Binding-site contacts:
Ligand atom C7 contacts residue THR205 of chain 1.C at 3.5 Å.
Ligand atom C8 contacts residue ASN203 of chain 1.C at 3.4 Å.
Ligand atom O3 contacts residue THR205 of chain 1.C at 4.3 Å.
Ligand atom N2 contacts residue THR205 of chain 1.C at 3.5 Å (h-bond).
Ligand atom C8 contacts residue ALA206 of chain 1.C at 3.7 Å (hydrophobic).
Ligand atom C2 contacts residue ASN203 of chain 1.C at 2.5 Å.
Ligand atom N2 contacts residue ASN203 of chain 1.C at 3.7 Å.
Ligand atom C7 contacts residue VAL204 of chain 1.C at 4.0 Å (hydrophobic).
Ligand atom O7 contacts residue ASN203 of chain 1.C at 3.1 Å.
Ligand atom O7 contacts residue THR205 of chain 1.C at 2.5 Å (h-bond).
Ligand atom C1 contacts residue ASN203 of chain 1.C at 1.4 Å.
Ligand atom O7 contacts residue VAL204 of chain 1.C at 3.1 Å (h-bond).
Ligand atom C3 contacts residue ASN203 of chain 1.C at 3.4 Å.
Ligand atom O3 contacts residue ASN203 of chain 1.C at 3.6 Å (h-bond).
Ligand atom C2 contacts residue THR205 of chain 1.C at 4.0 Å.
Ligand atom C4 contacts residue ASN203 of chain 1.C at 3.7 Å.
Ligand atom C7 contacts residue ALA206 of chain 1.C at 3.6 Å (hydrophobic).
Ligand atom O5 contacts residue ASN203 of chain 1.C at 2.4 Å (h-bond).
Ligand atom O7 contacts residue ALA206 of chain 1.C at 2.9 Å (h-bond).
Ligand atom C7 contacts residue ASN203 of chain 1.C at 3.5 Å.
Ligand atom C5 contacts residue ASN203 of chain 1.C at 3.5 Å.
Ligand atom C3 contacts residue THR205 of chain 1.C at 4.1 Å.

This small molecule binds to this protein.
Small molecule (SMILES): CC(=O)N[C@@H]1[C@@H](O)[C@H](O)[C@@H](CO)O[C@H]1O

Sequence of chain 1.C:
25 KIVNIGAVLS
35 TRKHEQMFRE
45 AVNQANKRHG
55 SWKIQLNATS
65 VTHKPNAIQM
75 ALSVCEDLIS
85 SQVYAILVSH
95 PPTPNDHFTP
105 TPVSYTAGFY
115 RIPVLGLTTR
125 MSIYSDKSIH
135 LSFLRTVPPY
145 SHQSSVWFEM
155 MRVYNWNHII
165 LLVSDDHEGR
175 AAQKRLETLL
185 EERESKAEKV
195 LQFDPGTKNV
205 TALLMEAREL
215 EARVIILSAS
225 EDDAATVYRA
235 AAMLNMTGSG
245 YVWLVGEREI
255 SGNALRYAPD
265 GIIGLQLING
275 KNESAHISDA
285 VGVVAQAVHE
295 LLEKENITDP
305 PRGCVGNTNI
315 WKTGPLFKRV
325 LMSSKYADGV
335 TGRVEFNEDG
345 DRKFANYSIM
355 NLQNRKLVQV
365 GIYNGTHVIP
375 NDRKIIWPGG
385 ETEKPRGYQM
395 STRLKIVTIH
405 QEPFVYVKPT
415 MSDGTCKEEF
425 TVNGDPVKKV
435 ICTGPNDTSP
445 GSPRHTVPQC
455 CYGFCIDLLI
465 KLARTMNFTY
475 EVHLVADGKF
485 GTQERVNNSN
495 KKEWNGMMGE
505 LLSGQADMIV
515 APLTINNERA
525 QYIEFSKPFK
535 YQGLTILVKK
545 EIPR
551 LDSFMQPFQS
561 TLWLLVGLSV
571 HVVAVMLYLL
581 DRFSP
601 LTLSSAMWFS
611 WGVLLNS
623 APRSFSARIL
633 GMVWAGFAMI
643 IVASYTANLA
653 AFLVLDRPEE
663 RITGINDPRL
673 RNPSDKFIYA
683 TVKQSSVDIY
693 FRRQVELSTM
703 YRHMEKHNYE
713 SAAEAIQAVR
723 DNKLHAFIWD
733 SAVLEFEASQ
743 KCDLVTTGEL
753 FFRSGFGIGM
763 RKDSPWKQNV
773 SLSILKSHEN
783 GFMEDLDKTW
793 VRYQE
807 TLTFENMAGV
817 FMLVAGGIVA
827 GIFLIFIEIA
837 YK